Sequence of chain 1.A:
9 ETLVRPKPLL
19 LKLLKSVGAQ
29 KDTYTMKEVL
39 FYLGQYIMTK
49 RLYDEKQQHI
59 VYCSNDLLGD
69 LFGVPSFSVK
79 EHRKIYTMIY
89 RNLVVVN

Sequence of chain 2.A:
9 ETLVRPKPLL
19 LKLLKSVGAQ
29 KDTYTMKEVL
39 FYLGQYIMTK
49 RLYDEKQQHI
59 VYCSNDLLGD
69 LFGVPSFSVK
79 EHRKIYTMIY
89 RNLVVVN

Binding-site contacts:
Ligand atom C8 contacts residue ILE83 of chain 1.A at 3.8 Å (hydrophobic).
Ligand atom C32 contacts residue MET46 of chain 2.A at 4.2 Å (hydrophobic).
Ligand atom C23 contacts residue ILE45 of chain 2.A at 3.6 Å (hydrophobic).
Ligand atom CL6 contacts residue ILE83 of chain 1.A at 4.1 Å.
Ligand atom C2 contacts residue LEU38 of chain 2.A at 3.9 Å (hydrophobic).
Ligand atom CL6 contacts residue LEU41 of chain 2.A at 4.1 Å.
Ligand atom C5 contacts residue VAL77 of chain 1.A at 3.9 Å (hydrophobic).
Ligand atom CL contacts residue TYR84 of chain 1.A at 3.4 Å.
Ligand atom C42 contacts residue GLN56 of chain 2.A at 4.2 Å.
Ligand atom C2 contacts residue LEU41 of chain 2.A at 3.9 Å (hydrophobic).
Ligand atom C9 contacts residue HIS80 of chain 1.A at 4.0 Å.
Ligand atom C3 contacts residue LEU38 of chain 2.A at 3.5 Å (hydrophobic).
Ligand atom C12 contacts residue VAL77 of chain 1.A at 4.1 Å (hydrophobic).
Ligand atom CL6 contacts residue ILE45 of chain 2.A at 3.8 Å.
Ligand atom C6 contacts residue VAL77 of chain 1.A at 3.9 Å (hydrophobic).
Ligand atom O2 contacts residue HIS57 of chain 2.A at 4.1 Å.
Ligand atom C8 contacts residue HIS80 of chain 1.A at 3.8 Å.
Ligand atom C43 contacts residue MET46 of chain 2.A at 4.0 Å (hydrophobic).
Ligand atom O3 contacts residue GLY42 of chain 2.A at 3.2 Å.
Ligand atom C52 contacts residue VAL77 of chain 1.A at 4.1 Å (hydrophobic).
Ligand atom C32 contacts residue VAL77 of chain 1.A at 3.8 Å (hydrophobic).
Ligand atom C7 contacts residue VAL77 of chain 1.A at 3.7 Å (hydrophobic).
Ligand atom C13 contacts residue VAL77 of chain 1.A at 3.6 Å (hydrophobic).
Ligand atom C31 contacts residue VAL77 of chain 1.A at 4.2 Å (hydrophobic).
Ligand atom O2 contacts residue GLN56 of chain 2.A at 4.1 Å.
Ligand atom C33 contacts residue HIS57 of chain 2.A at 4.0 Å.
Ligand atom C23 contacts residue GLY42 of chain 2.A at 3.7 Å.
Ligand atom C1 contacts residue ILE45 of chain 2.A at 4.1 Å (hydrophobic).
Ligand atom CL contacts residue HIS80 of chain 1.A at 3.8 Å.
Ligand atom C6 contacts residue ILE45 of chain 2.A at 3.9 Å (hydrophobic).
Ligand atom C33 contacts residue GLN56 of chain 2.A at 3.5 Å.
Ligand atom CL6 contacts residue PHE75 of chain 1.A at 4.0 Å.
Ligand atom C13 contacts residue GLN56 of chain 2.A at 3.6 Å.
Ligand atom C23 contacts residue MET46 of chain 2.A at 3.3 Å (hydrophobic).
Ligand atom C10 contacts residue LEU38 of chain 2.A at 3.8 Å (hydrophobic).
Ligand atom C13 contacts residue VAL59 of chain 2.A at 4.1 Å (hydrophobic).
Ligand atom C22 contacts residue VAL77 of chain 1.A at 4.1 Å (hydrophobic).
Ligand atom C8 contacts residue VAL77 of chain 1.A at 3.4 Å (hydrophobic).
Ligand atom CL contacts residue ILE83 of chain 1.A at 3.8 Å.
Ligand atom C13 contacts residue MET46 of chain 2.A at 4.1 Å (hydrophobic).

A protein and the small-molecule ligand that binds it are described below.
Small molecule (SMILES): C=C1C(=O)NCCN1C(=O)N1C(c2ccc(OC)cc2OC(C)C)=N[C@@H](c2ccc(Cl)cc2)[C@H]1c1ccc(Cl)cc1